This protein binds this small molecule.
Small molecule (SMILES): CC(=O)N[C@H]1[C@H](O[C@H]2[C@H](O)[C@@H](NC(C)=O)CO[C@@H]2CO)O[C@H](CO)[C@@H](O[C@@H]2O[C@H](CO[C@H]3O[C@H](CO[C@H]4O[C@H](CO)[C@@H](O)[C@H](O)[C@@H]4O)[C@@H](O)[C@H](O[C@H]4O[C@H](CO)[C@@H](O)[C@H](O)[C@@H]4O)[C@@H]3O)[C@@H](O)[C@H](O[C@H]3O[C@H](CO)[C@@H](O)[C@H](O)[C@@H]3O[C@H]3O[C@H](CO)[C@@H](O)[C@H](O)[C@@H]3O[C@H]3O[C@H](CO)[C@@H](O)[C@H](O)[C@@H]3O)[C@@H]2O)[C@@H]1O

Binding-site contacts:
Ligand atom O3 contacts residue ASN249 of chain 4.A at 2.8 Å (h-bond).
Ligand atom O4 contacts residue THR287 of chain 4.A at 3.4 Å.
Ligand atom O6 contacts residue ASP250 of chain 4.A at 2.6 Å (salt-bridge).
Ligand atom C6 contacts residue ASP250 of chain 4.A at 3.6 Å.
Ligand atom C4 contacts residue GLU294 of chain 4.A at 3.5 Å.
Ligand atom O6 contacts residue GLN375 of chain 4.A at 3.3 Å.
Ligand atom O5 contacts residue ASN120 of chain 2.A at 2.4 Å (h-bond).
Ligand atom O5 contacts residue ARG283 of chain 4.A at 3.2 Å (salt-bridge).
Ligand atom O5 contacts residue GLY374 of chain 4.A at 3.3 Å.
Ligand atom N2 contacts residue ASN120 of chain 2.A at 2.9 Å (h-bond).
Ligand atom C6 contacts residue GLN311 of chain 4.A at 3.6 Å.
Ligand atom O5 contacts residue ASP250 of chain 4.A at 3.6 Å.
Ligand atom O2 contacts residue LEU296 of chain 4.A at 3.5 Å.
Ligand atom C2 contacts residue ASN120 of chain 2.A at 2.4 Å.
Ligand atom O7 contacts residue ASN120 of chain 2.A at 3.6 Å.
Ligand atom O4 contacts residue ARG247 of chain 4.A at 3.1 Å (salt-bridge).
Ligand atom C3 contacts residue GLY312 of chain 4.A at 3.2 Å.
Ligand atom C6 contacts residue LEU373 of chain 4.A at 3.3 Å (hydrophobic).
Ligand atom O6 contacts residue ILE285 of chain 4.A at 2.6 Å (h-bond).
Ligand atom C5 contacts residue ASN120 of chain 2.A at 3.7 Å.
Ligand atom O3 contacts residue GLU294 of chain 4.A at 2.6 Å (salt-bridge).
Ligand atom O3 contacts residue ARG283 of chain 4.A at 3.0 Å (salt-bridge).
Ligand atom C5 contacts residue ILE310 of chain 4.A at 3.6 Å (hydrophobic).
Ligand atom C5 contacts residue ARG283 of chain 4.A at 3.7 Å.
Ligand atom C7 contacts residue ASN120 of chain 2.A at 3.5 Å.
Ligand atom O2 contacts residue ASN249 of chain 4.A at 3.4 Å (h-bond).
Ligand atom C1 contacts residue ASN120 of chain 2.A at 1.4 Å.
Ligand atom O6 contacts residue ILE310 of chain 4.A at 3.2 Å (h-bond).
Ligand atom C6 contacts residue ILE310 of chain 4.A at 3.5 Å (hydrophobic).
Ligand atom O3 contacts residue GLY312 of chain 4.A at 3.0 Å (h-bond).
Ligand atom O3 contacts residue GLN311 of chain 4.A at 3.3 Å.
Ligand atom O4 contacts residue GLU294 of chain 4.A at 2.7 Å (salt-bridge).
Ligand atom C8 contacts residue ASN119 of chain 2.A at 3.7 Å.
Ligand atom O3 contacts residue ASP250 of chain 4.A at 3.1 Å (salt-bridge).
Ligand atom O5 contacts residue GLN375 of chain 4.A at 3.3 Å (h-bond).
Ligand atom O4 contacts residue ARG283 of chain 4.A at 3.6 Å (salt-bridge).
Ligand atom C6 contacts residue ILE285 of chain 4.A at 3.4 Å (hydrophobic).
Ligand atom C6 contacts residue PRO309 of chain 4.A at 3.6 Å (hydrophobic).
Ligand atom O2 contacts residue GLY312 of chain 4.A at 3.2 Å.
Ligand atom C3 contacts residue GLU294 of chain 4.A at 3.4 Å.

Sequence of chain 4.A:
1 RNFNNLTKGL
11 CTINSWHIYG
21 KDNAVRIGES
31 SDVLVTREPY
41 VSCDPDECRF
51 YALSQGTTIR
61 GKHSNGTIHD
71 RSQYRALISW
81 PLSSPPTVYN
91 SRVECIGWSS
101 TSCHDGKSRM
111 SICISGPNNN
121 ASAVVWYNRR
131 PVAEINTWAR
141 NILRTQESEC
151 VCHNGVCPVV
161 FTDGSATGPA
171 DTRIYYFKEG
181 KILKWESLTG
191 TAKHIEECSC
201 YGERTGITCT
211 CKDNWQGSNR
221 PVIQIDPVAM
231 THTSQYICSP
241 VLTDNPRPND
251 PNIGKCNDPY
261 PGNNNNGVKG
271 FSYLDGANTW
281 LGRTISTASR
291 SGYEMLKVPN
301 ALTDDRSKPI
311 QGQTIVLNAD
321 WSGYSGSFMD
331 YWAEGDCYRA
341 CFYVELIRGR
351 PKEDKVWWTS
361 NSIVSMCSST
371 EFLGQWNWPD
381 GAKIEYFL

Sequence of chain 2.A:
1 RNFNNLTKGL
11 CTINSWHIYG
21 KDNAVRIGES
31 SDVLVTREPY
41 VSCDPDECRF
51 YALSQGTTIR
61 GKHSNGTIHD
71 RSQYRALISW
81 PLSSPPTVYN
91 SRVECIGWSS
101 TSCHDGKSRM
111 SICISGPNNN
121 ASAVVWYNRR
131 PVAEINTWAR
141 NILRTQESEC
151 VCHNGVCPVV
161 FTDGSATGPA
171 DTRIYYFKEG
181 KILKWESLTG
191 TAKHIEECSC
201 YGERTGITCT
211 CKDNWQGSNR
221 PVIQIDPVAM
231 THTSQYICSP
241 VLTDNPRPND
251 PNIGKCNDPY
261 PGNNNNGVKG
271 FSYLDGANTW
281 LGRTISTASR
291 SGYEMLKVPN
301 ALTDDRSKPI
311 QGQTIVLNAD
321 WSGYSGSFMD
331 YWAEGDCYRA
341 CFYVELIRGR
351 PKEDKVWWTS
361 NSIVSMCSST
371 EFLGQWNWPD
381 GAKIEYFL